This protein binds this small molecule.
Small molecule (SMILES): CC(=O)N[C@@H]1[C@@H](O)[C@H](O)[C@@H](CO)O[C@H]1O

Binding-site contacts:
Ligand atom C3 contacts residue ASN279 of chain 1.C at 3.8 Å.
Ligand atom C5 contacts residue ASN279 of chain 1.C at 3.6 Å.
Ligand atom O6 contacts residue LYS555 of chain 1.A at 3.9 Å.
Ligand atom C2 contacts residue ASN279 of chain 1.C at 2.5 Å.
Ligand atom O5 contacts residue LYS555 of chain 1.A at 3.8 Å.
Ligand atom N2 contacts residue ASN279 of chain 1.C at 2.8 Å (h-bond).
Ligand atom C1 contacts residue ASN279 of chain 1.C at 1.4 Å.
Ligand atom C8 contacts residue GLU278 of chain 1.C at 3.4 Å.
Ligand atom C4 contacts residue ASN279 of chain 1.C at 4.2 Å.
Ligand atom C6 contacts residue LYS555 of chain 1.A at 3.5 Å.
Ligand atom C7 contacts residue ASN279 of chain 1.C at 4.1 Å.
Ligand atom C2 contacts residue ASN277 of chain 1.C at 4.5 Å.
Ligand atom C5 contacts residue LYS555 of chain 1.A at 4.1 Å.
Ligand atom N2 contacts residue ASN277 of chain 1.C at 4.0 Å.
Ligand atom O5 contacts residue ASN279 of chain 1.C at 2.4 Å (h-bond).

Sequence of chain 1.A:
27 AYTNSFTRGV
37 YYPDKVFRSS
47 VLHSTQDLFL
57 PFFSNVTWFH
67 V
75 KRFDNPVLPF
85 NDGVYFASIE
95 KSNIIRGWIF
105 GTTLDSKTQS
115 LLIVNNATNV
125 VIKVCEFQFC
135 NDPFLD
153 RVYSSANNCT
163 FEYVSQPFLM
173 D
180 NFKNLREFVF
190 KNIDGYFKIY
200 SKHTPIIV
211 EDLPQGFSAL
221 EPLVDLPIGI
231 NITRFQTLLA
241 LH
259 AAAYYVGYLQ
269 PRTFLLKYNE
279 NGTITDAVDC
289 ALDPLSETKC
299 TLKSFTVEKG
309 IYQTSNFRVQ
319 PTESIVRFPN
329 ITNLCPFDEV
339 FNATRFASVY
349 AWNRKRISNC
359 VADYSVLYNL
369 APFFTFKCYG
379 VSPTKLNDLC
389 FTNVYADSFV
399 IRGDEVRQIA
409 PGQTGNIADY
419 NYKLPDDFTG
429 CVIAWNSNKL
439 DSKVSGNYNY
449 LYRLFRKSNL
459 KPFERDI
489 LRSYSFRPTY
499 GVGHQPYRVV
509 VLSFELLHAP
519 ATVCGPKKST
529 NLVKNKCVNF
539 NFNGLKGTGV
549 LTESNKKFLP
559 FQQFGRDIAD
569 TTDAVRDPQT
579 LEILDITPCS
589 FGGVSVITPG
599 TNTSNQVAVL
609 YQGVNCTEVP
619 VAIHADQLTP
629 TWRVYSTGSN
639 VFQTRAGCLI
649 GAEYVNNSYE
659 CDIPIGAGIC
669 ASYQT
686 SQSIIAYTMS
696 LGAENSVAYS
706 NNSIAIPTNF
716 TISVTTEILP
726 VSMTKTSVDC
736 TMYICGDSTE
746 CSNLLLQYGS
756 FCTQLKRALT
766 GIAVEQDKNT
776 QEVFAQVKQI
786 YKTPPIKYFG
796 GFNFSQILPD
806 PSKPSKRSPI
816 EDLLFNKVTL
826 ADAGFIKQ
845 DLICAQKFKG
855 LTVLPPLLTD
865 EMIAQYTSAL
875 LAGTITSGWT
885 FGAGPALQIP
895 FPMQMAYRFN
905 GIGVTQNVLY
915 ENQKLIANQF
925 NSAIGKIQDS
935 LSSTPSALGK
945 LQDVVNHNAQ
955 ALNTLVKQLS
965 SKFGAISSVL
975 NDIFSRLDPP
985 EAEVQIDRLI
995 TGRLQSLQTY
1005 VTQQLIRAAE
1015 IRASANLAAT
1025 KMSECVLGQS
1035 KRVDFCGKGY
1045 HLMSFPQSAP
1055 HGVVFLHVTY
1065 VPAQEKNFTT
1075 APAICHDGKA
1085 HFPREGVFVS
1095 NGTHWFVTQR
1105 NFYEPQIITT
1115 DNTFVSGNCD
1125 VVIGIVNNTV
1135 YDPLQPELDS

Sequence of chain 1.C:
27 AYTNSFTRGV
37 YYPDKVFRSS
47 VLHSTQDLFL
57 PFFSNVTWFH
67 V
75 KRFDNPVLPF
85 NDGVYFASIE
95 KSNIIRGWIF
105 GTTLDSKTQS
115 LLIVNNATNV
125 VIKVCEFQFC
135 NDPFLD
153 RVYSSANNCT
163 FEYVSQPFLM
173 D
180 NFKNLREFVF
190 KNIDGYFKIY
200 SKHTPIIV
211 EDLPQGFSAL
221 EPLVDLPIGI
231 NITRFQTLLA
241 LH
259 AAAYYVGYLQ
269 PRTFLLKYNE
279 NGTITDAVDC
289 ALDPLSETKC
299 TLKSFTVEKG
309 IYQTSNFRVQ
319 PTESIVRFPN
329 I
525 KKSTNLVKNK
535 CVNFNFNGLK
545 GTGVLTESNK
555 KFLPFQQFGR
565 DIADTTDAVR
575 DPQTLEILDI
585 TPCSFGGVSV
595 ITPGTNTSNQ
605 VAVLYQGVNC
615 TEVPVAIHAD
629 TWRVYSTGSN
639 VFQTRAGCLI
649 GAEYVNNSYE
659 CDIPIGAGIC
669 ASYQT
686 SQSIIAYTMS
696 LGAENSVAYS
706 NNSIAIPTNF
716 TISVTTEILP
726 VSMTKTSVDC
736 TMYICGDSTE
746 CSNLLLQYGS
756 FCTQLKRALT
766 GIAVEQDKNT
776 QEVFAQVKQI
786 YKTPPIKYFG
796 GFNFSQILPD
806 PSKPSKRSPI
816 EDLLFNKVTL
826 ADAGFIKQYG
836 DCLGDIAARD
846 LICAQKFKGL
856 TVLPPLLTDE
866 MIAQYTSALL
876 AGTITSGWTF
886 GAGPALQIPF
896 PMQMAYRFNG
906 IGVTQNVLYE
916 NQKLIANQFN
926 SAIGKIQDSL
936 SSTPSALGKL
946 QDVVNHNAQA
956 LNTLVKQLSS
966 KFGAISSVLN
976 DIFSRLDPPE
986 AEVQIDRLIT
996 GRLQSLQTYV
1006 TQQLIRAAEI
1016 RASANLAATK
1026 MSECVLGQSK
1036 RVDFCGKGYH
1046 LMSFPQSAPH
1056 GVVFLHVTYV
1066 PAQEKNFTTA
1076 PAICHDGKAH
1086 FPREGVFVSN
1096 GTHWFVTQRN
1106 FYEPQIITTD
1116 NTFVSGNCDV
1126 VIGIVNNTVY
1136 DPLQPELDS